The small molecule below binds the protein below.
Small molecule (SMILES): Oc1cccc(-c2ccccc2Cl)c1O

Sequence of chain 4.A:
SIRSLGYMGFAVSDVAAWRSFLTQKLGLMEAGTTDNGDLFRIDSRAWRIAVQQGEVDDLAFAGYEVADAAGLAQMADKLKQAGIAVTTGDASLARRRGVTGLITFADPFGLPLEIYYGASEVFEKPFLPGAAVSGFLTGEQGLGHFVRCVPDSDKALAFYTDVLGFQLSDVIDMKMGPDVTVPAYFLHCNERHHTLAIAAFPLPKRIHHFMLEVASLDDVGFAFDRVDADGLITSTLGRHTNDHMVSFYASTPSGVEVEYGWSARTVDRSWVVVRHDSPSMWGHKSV

Binding-site contacts:
Ligand atom CB6 contacts residue PRO204 of chain 4.A at 4.4 Å (hydrophobic).
Ligand atom CB3 contacts residue PRO204 of chain 4.A at 3.5 Å (hydrophobic).
Ligand atom OA2 contacts residue GLY255 of chain 4.A at 3.9 Å.
Ligand atom CA6 contacts residue GLY255 of chain 4.A at 4.1 Å.
Ligand atom CA3 contacts residue LEU203 of chain 4.A at 4.3 Å (hydrophobic).
Ligand atom CA5 contacts residue ILE207 of chain 4.A at 4.0 Å (hydrophobic).
Ligand atom CA1 contacts residue VAL256 of chain 4.A at 4.4 Å (hydrophobic).
Ligand atom CA3 contacts residue GLY255 of chain 4.A at 3.4 Å.
Ligand atom CA4 contacts residue VAL256 of chain 4.A at 4.2 Å (hydrophobic).
Ligand atom CA6 contacts residue VAL256 of chain 4.A at 4.2 Å (hydrophobic).
Ligand atom CA4 contacts residue GLU257 of chain 4.A at 3.7 Å.
Ligand atom CA4 contacts residue GLY255 of chain 4.A at 3.8 Å.
Ligand atom CA5 contacts residue HIS208 of chain 4.A at 3.8 Å.
Ligand atom CA1 contacts residue GLY255 of chain 4.A at 3.8 Å.
Ligand atom CA3 contacts residue GLU257 of chain 4.A at 3.5 Å.
Ligand atom CL1 contacts residue LEU203 of chain 4.A at 3.9 Å.
Ligand atom CB5 contacts residue SER254 of chain 4.A at 4.2 Å.
Ligand atom CB5 contacts residue LYS205 of chain 4.A at 3.6 Å.
Ligand atom CA5 contacts residue VAL256 of chain 4.A at 3.9 Å (hydrophobic).
Ligand atom CA6 contacts residue LEU203 of chain 4.A at 4.1 Å (hydrophobic).
Ligand atom CA4 contacts residue LEU203 of chain 4.A at 4.0 Å (hydrophobic).
Ligand atom CB1 contacts residue PRO204 of chain 4.A at 4.2 Å (hydrophobic).
Ligand atom CB2 contacts residue PRO204 of chain 4.A at 3.7 Å (hydrophobic).
Ligand atom CA5 contacts residue LYS205 of chain 4.A at 4.4 Å.
Ligand atom CA6 contacts residue LYS205 of chain 4.A at 3.6 Å.
Ligand atom CB6 contacts residue LYS205 of chain 4.A at 3.7 Å.
Ligand atom CL1 contacts residue PRO204 of chain 4.A at 3.7 Å.
Ligand atom CA2 contacts residue LEU203 of chain 4.A at 4.3 Å (hydrophobic).
Ligand atom CB1 contacts residue LYS205 of chain 4.A at 4.5 Å.
Ligand atom CB6 contacts residue GLY255 of chain 4.A at 3.9 Å.
Ligand atom CA2 contacts residue GLY255 of chain 4.A at 3.4 Å.
Ligand atom CB6 contacts residue SER254 of chain 4.A at 3.9 Å.
Ligand atom CA5 contacts residue GLY255 of chain 4.A at 4.1 Å.
Ligand atom CA4 contacts residue HIS208 of chain 4.A at 3.6 Å.
Ligand atom CB4 contacts residue PRO204 of chain 4.A at 3.9 Å (hydrophobic).
Ligand atom OA3 contacts residue GLY255 of chain 4.A at 3.8 Å.
Ligand atom CA5 contacts residue LEU203 of chain 4.A at 3.8 Å (hydrophobic).
Ligand atom OA3 contacts residue GLU257 of chain 4.A at 2.5 Å (salt-bridge).
Ligand atom CB5 contacts residue PRO204 of chain 4.A at 4.3 Å (hydrophobic).
Ligand atom CA1 contacts residue LEU203 of chain 4.A at 4.3 Å (hydrophobic).